Binding-site contacts:
Ligand atom O2 contacts residue TYR71 of chain 1.K at 3.5 Å.
Ligand atom O6 contacts residue TYR71 of chain 1.K at 3.7 Å.
Ligand atom C1 contacts residue ASN157 of chain 1.I at 1.5 Å.
Ligand atom C6 contacts residue SER75 of chain 1.K at 3.3 Å.
Ligand atom O4 contacts residue ASP73 of chain 1.K at 3.9 Å.
Ligand atom C5 contacts residue ASN157 of chain 1.I at 3.7 Å.
Ligand atom C1 contacts residue ASP73 of chain 1.K at 3.7 Å.
Ligand atom O5 contacts residue THR19 of chain 1.K at 3.6 Å.
Ligand atom O5 contacts residue ASN157 of chain 1.I at 2.4 Å (h-bond).
Ligand atom O5 contacts residue ASP73 of chain 1.K at 2.9 Å (salt-bridge).
Ligand atom C6 contacts residue ASP73 of chain 1.K at 3.4 Å.
Ligand atom O3 contacts residue GLY325 of chain 1.I at 3.2 Å (h-bond).
Ligand atom O6 contacts residue SER75 of chain 1.K at 3.9 Å.
Ligand atom C6 contacts residue TYR71 of chain 1.K at 3.6 Å (hydrophobic).
Ligand atom O3 contacts residue TYR80 of chain 1.K at 3.1 Å.
Ligand atom C2 contacts residue ASN157 of chain 1.I at 2.6 Å.
Ligand atom C5 contacts residue ASP73 of chain 1.K at 3.4 Å.
Ligand atom O7 contacts residue ARG152 of chain 1.I at 2.7 Å (salt-bridge).
Ligand atom C5 contacts residue THR19 of chain 1.K at 3.9 Å.
Ligand atom C6 contacts residue THR158 of chain 1.I at 3.7 Å.
Ligand atom C7 contacts residue ASN157 of chain 1.I at 4.0 Å.
Ligand atom C5 contacts residue TYR71 of chain 1.K at 3.6 Å (hydrophobic).
Ligand atom C4 contacts residue TYR71 of chain 1.K at 3.9 Å (hydrophobic).
Ligand atom C6 contacts residue TYR71 of chain 1.K at 3.6 Å (hydrophobic).
Ligand atom O3 contacts residue GLY324 of chain 1.I at 3.4 Å.
Ligand atom C2 contacts residue ARG152 of chain 1.I at 3.8 Å.
Ligand atom C3 contacts residue ASN157 of chain 1.I at 3.9 Å.
Ligand atom N2 contacts residue ARG152 of chain 1.I at 3.6 Å.
Ligand atom C6 contacts residue MET76 of chain 1.K at 3.8 Å (hydrophobic).
Ligand atom C2 contacts residue ASP73 of chain 1.K at 3.8 Å.
Ligand atom C7 contacts residue ARG152 of chain 1.I at 3.1 Å.
Ligand atom C8 contacts residue ARG152 of chain 1.I at 4.0 Å.
Ligand atom N2 contacts residue ASN157 of chain 1.I at 3.0 Å (h-bond).
Ligand atom O6 contacts residue ASP73 of chain 1.K at 2.4 Å (salt-bridge).
Ligand atom O6 contacts residue THR158 of chain 1.I at 2.6 Å (h-bond).
Ligand atom O4 contacts residue TYR71 of chain 1.K at 2.6 Å (h-bond).
Ligand atom C3 contacts residue TYR80 of chain 1.K at 3.8 Å (hydrophobic).
Ligand atom C4 contacts residue ASP73 of chain 1.K at 3.6 Å.
Ligand atom O6 contacts residue MET76 of chain 1.K at 3.4 Å.
Ligand atom O4 contacts residue THR19 of chain 1.K at 3.5 Å.

Sequence of chain 1.I:
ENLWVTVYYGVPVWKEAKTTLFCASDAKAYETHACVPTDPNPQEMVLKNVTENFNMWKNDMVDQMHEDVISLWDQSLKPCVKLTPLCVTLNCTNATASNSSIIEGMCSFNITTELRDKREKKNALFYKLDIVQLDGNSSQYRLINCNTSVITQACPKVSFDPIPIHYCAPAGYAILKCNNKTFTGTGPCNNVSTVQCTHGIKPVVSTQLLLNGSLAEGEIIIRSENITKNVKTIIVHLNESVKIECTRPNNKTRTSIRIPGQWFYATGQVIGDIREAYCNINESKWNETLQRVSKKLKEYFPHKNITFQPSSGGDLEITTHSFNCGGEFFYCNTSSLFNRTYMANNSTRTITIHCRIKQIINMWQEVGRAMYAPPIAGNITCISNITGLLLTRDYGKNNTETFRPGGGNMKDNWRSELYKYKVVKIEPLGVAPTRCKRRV

Sequence of chain 1.K:
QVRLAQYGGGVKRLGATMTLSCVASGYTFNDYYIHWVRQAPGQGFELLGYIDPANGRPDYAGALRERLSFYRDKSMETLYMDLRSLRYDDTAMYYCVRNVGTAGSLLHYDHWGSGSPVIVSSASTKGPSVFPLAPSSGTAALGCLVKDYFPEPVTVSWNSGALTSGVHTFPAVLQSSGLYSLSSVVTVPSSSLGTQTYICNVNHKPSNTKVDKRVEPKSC

The small molecule below binds the protein below.
Small molecule (SMILES): CC(=O)N[C@H]1[C@H](O[C@H]2[C@H](O)[C@@H](NC(C)=O)CO[C@@H]2CO)O[C@H](CO)[C@@H](O[C@@H]2O[C@H](CO[C@H]3O[C@H](CO[C@H]4O[C@H](CO)[C@@H](O)[C@H](O)[C@@H]4O)[C@@H](O)[C@H](O)[C@@H]3O)[C@@H](O)[C@H](O[C@H]3O[C@H](CO)[C@@H](O)[C@H](O)[C@@H]3O)[C@@H]2O)[C@@H]1O